Binding-site contacts:
Ligand atom N9 contacts residue TYR29 of chain 1.B at 3.4 Å.
Ligand atom O8 contacts residue THR62 of chain 1.B at 2.4 Å (h-bond).
Ligand atom O11 contacts residue GLY59 of chain 1.B at 3.5 Å (h-bond).
Ligand atom C13 contacts residue TYR29 of chain 1.B at 3.4 Å (hydrophobic).
Ligand atom O6 contacts residue SER58 of chain 1.B at 3.2 Å (h-bond).
Ligand atom O10 contacts residue GLY57 of chain 1.B at 3.4 Å (h-bond).
Ligand atom O2 contacts residue TYR29 of chain 1.B at 3.7 Å.
Ligand atom O9 contacts residue LYS60 of chain 1.B at 3.6 Å (salt-bridge).
Ligand atom O12 contacts residue GLY57 of chain 1.B at 3.0 Å (h-bond).
Ligand atom P1 contacts residue THR62 of chain 1.B at 3.5 Å.
Ligand atom N3 contacts residue TYR29 of chain 1.B at 3.5 Å.
Ligand atom C16 contacts residue TYR29 of chain 1.B at 3.6 Å (hydrophobic).
Ligand atom O9 contacts residue SER61 of chain 1.B at 3.1 Å (h-bond).
Ligand atom P3 contacts residue LYS60 of chain 1.B at 3.7 Å.
Ligand atom C1 contacts residue GLY57 of chain 1.B at 3.4 Å.
Ligand atom O7 contacts residue THR56 of chain 1.B at 3.5 Å (h-bond).
Ligand atom O2 contacts residue ILE36 of chain 1.B at 3.3 Å.
Ligand atom C9 contacts residue TYR29 of chain 1.B at 3.4 Å (hydrophobic).
Ligand atom C15 contacts residue LEU70 of chain 1.B at 3.4 Å (hydrophobic).
Ligand atom O8 contacts residue GLY59 of chain 1.B at 3.3 Å.
Ligand atom N7 contacts residue TYR29 of chain 1.B at 3.3 Å.
Ligand atom C8 contacts residue TYR29 of chain 1.B at 3.5 Å (hydrophobic).
Ligand atom O6 contacts residue GLY57 of chain 1.B at 3.7 Å.
Ligand atom P3 contacts residue GLY57 of chain 1.B at 3.6 Å.
Ligand atom N1 contacts residue TYR29 of chain 1.B at 3.5 Å.
Ligand atom C14 contacts residue TYR29 of chain 1.B at 3.7 Å (hydrophobic).
Ligand atom O10 contacts residue LYS60 of chain 1.B at 2.7 Å (salt-bridge).
Ligand atom O8 contacts residue LYS60 of chain 1.B at 3.6 Å.
Ligand atom O1 contacts residue THR62 of chain 1.B at 3.5 Å (h-bond).
Ligand atom C7 contacts residue TYR29 of chain 1.B at 3.3 Å (hydrophobic).
Ligand atom O10 contacts residue THR56 of chain 1.B at 3.3 Å.
Ligand atom O6 contacts residue LYS60 of chain 1.B at 2.8 Å (salt-bridge).
Ligand atom C6 contacts residue TYR29 of chain 1.B at 3.4 Å (hydrophobic).
Ligand atom N6 contacts residue TYR29 of chain 1.B at 3.7 Å.
Ligand atom C15 contacts residue TYR29 of chain 1.B at 3.6 Å (hydrophobic).
Ligand atom O6 contacts residue GLY59 of chain 1.B at 2.8 Å (h-bond).
Ligand atom C1 contacts residue THR62 of chain 1.B at 3.6 Å.
Ligand atom P2 contacts residue LYS60 of chain 1.B at 3.5 Å.
Ligand atom O3 contacts residue GLY57 of chain 1.B at 3.6 Å.
Ligand atom O8 contacts residue SER61 of chain 1.B at 3.2 Å (h-bond).

Sequence of chain 1.B:
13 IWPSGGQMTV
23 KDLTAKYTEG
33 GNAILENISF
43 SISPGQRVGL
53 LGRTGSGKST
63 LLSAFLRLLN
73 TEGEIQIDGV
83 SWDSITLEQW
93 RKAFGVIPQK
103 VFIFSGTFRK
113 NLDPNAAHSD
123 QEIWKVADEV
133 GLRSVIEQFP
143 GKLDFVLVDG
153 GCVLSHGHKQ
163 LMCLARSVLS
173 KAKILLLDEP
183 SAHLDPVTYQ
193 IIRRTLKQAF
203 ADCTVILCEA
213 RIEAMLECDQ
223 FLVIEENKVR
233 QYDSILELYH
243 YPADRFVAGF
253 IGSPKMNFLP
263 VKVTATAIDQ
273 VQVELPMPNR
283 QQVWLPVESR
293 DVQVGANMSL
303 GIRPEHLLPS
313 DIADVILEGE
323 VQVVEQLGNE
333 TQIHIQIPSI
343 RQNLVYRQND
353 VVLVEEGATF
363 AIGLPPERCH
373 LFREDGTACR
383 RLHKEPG

The protein below binds the small molecule below.
Small molecule (SMILES): O=P(O)(O)O[P](=O)(O)O[P](=O)(O)OC[C@H]1O[C@@H](n2cnc3c(NCCc4ccccc4)ncnc32)[C@H](O)[C@@H]1O